The protein below binds the small molecule below.
Small molecule (SMILES): OC[C@H]1O[C@@](CO)(O[C@H]2O[C@H](CO)[C@@H](O)[C@H](O)[C@H]2O)[C@@H](O)[C@@H]1O

Binding-site contacts:
Ligand atom O3 contacts residue ASP70 of chain 1.A at 2.6 Å (salt-bridge).
Ligand atom O2 contacts residue GLY285 of chain 1.A at 3.7 Å.
Ligand atom O1 contacts residue GLU230 of chain 1.A at 3.5 Å.
Ligand atom O3 contacts residue GLY285 of chain 1.A at 3.2 Å.
Ligand atom C1 contacts residue GLU230 of chain 1.A at 3.6 Å.
Ligand atom O4 contacts residue PHE116 of chain 1.A at 3.6 Å.
Ligand atom O2 contacts residue TRP287 of chain 1.A at 3.1 Å (h-bond).
Ligand atom O5 contacts residue GLU230 of chain 1.A at 3.5 Å (salt-bridge).
Ligand atom C3 contacts residue TRP287 of chain 1.A at 3.6 Å (hydrophobic).
Ligand atom C4 contacts residue ASP70 of chain 1.A at 3.6 Å.
Ligand atom O2 contacts residue ASP118 of chain 1.A at 2.6 Å (salt-bridge).
Ligand atom C4 contacts residue ARG356 of chain 1.A at 3.6 Å.
Ligand atom C1 contacts residue ASP118 of chain 1.A at 3.6 Å.
Ligand atom C1 contacts residue TRP248 of chain 1.A at 3.5 Å (hydrophobic).
Ligand atom O2 contacts residue TRP287 of chain 1.A at 3.1 Å (h-bond).
Ligand atom C3 contacts residue ASP70 of chain 1.A at 3.3 Å.
Ligand atom O6 contacts residue TYR173 of chain 1.A at 3.6 Å.
Ligand atom O4 contacts residue ARG356 of chain 1.A at 2.8 Å (salt-bridge).
Ligand atom O5 contacts residue TRP287 of chain 1.A at 3.6 Å (h-bond).
Ligand atom O1 contacts residue VAL15 of chain 1.A at 3.6 Å.
Ligand atom O4 contacts residue ASP70 of chain 1.A at 2.7 Å (salt-bridge).
Ligand atom O3 contacts residue GLY286 of chain 1.A at 3.3 Å (h-bond).
Ligand atom O6 contacts residue ARG49 of chain 1.A at 2.9 Å (salt-bridge).
Ligand atom O6 contacts residue GLY175 of chain 1.A at 3.6 Å.
Ligand atom O4 contacts residue ARG323 of chain 1.A at 3.2 Å (salt-bridge).
Ligand atom C6 contacts residue TRP287 of chain 1.A at 3.5 Å (hydrophobic).
Ligand atom C6 contacts residue ASP11 of chain 1.A at 3.5 Å.
Ligand atom O6 contacts residue GLU230 of chain 1.A at 2.7 Å (salt-bridge).
Ligand atom C2 contacts residue TRP287 of chain 1.A at 3.8 Å (hydrophobic).
Ligand atom C3 contacts residue ASP118 of chain 1.A at 3.6 Å.
Ligand atom O3 contacts residue ARG356 of chain 1.A at 2.9 Å (salt-bridge).
Ligand atom C6 contacts residue GLU230 of chain 1.A at 3.5 Å.
Ligand atom O3 contacts residue TRP248 of chain 1.A at 3.3 Å.
Ligand atom O3 contacts residue ASP118 of chain 1.A at 2.7 Å (salt-bridge).
Ligand atom O2 contacts residue GLY286 of chain 1.A at 2.9 Å (h-bond).
Ligand atom O4 contacts residue THR46 of chain 1.A at 3.6 Å.
Ligand atom O4 contacts residue GLU174 of chain 1.A at 3.8 Å.
Ligand atom C2 contacts residue ASP118 of chain 1.A at 3.5 Å.
Ligand atom O5 contacts residue TRP248 of chain 1.A at 3.1 Å (h-bond).
Ligand atom O6 contacts residue ASP11 of chain 1.A at 2.6 Å (salt-bridge).

Sequence of chain 1.A:
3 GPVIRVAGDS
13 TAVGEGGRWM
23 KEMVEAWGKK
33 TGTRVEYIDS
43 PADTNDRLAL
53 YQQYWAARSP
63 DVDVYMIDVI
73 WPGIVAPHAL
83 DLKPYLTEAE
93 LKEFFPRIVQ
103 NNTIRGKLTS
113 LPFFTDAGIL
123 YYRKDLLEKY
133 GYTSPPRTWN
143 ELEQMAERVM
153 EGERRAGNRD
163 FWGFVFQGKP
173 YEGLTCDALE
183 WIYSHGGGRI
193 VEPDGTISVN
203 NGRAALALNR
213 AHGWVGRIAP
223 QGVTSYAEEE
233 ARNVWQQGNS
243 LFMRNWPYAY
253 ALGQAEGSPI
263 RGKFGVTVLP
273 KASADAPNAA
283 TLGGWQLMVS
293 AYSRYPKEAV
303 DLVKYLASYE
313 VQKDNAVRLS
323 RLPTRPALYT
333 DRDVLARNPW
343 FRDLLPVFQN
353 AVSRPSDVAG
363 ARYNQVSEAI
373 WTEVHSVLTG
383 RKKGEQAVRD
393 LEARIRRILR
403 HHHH